Binding-site contacts:
Ligand atom C18 contacts residue TRP220 of chain 1.A at 3.9 Å (hydrophobic).
Ligand atom O15 contacts residue TRP21 of chain 1.A at 3.3 Å.
Ligand atom C11 contacts residue NAP1 of chain 1.B at 3.5 Å.
Ligand atom C11 contacts residue TYR49 of chain 1.A at 3.8 Å (hydrophobic).
Ligand atom C11 contacts residue HIS111 of chain 1.A at 3.2 Å.
Ligand atom O12 contacts residue TRP112 of chain 1.A at 3.1 Å (h-bond).
Ligand atom C8 contacts residue TRP21 of chain 1.A at 3.5 Å (hydrophobic).
Ligand atom O27 contacts residue VAL48 of chain 1.A at 3.6 Å.
Ligand atom O27 contacts residue TYR49 of chain 1.A at 3.6 Å.
Ligand atom C21 contacts residue TRP220 of chain 1.A at 3.7 Å (hydrophobic).
Ligand atom C22 contacts residue SER303 of chain 1.A at 3.3 Å.
Ligand atom O27 contacts residue TRP21 of chain 1.A at 3.2 Å (h-bond).
Ligand atom O25 contacts residue TRP220 of chain 1.A at 3.4 Å.
Ligand atom O24 contacts residue LEU301 of chain 1.A at 3.6 Å.
Ligand atom O15 contacts residue CYS299 of chain 1.A at 3.5 Å (h-bond).
Ligand atom O13 contacts residue HIS111 of chain 1.A at 2.7 Å (h-bond).
Ligand atom O15 contacts residue TRP220 of chain 1.A at 2.8 Å.
Ligand atom N9 contacts residue TRP21 of chain 1.A at 3.7 Å.
Ligand atom C19 contacts residue TRP220 of chain 1.A at 3.4 Å (hydrophobic).
Ligand atom O16 contacts residue TRP112 of chain 1.A at 3.5 Å.
Ligand atom C10 contacts residue NAP1 of chain 1.B at 3.7 Å.
Ligand atom O13 contacts residue TYR49 of chain 1.A at 2.6 Å (h-bond).
Ligand atom O23 contacts residue PHE123 of chain 1.A at 3.3 Å.
Ligand atom O13 contacts residue NAP1 of chain 1.B at 3.0 Å.
Ligand atom C5 contacts residue VAL48 of chain 1.A at 3.8 Å (hydrophobic).
Ligand atom C4 contacts residue VAL48 of chain 1.A at 3.7 Å (hydrophobic).
Ligand atom C10 contacts residue TRP21 of chain 1.A at 3.5 Å (hydrophobic).
Ligand atom C18 contacts residue PHE123 of chain 1.A at 3.6 Å (hydrophobic).
Ligand atom C26 contacts residue PHE123 of chain 1.A at 3.3 Å (hydrophobic).
Ligand atom C2 contacts residue PHE123 of chain 1.A at 3.8 Å (hydrophobic).
Ligand atom O24 contacts residue SER303 of chain 1.A at 2.9 Å (h-bond).
Ligand atom C1 contacts residue PHE123 of chain 1.A at 3.4 Å (hydrophobic).
Ligand atom O12 contacts residue HIS111 of chain 1.A at 2.9 Å (h-bond).
Ligand atom O23 contacts residue SER303 of chain 1.A at 2.5 Å (h-bond).
Ligand atom O12 contacts residue NAP1 of chain 1.B at 3.6 Å.
Ligand atom O24 contacts residue LEU302 of chain 1.A at 3.1 Å (h-bond).
Ligand atom O12 contacts residue TRP80 of chain 1.A at 3.8 Å.
Ligand atom O20 contacts residue TRP220 of chain 1.A at 3.5 Å.
Ligand atom S14 contacts residue TRP220 of chain 1.A at 3.9 Å.
Ligand atom C6 contacts residue PHE123 of chain 1.A at 3.8 Å (hydrophobic).

Sequence of chain 1.A:
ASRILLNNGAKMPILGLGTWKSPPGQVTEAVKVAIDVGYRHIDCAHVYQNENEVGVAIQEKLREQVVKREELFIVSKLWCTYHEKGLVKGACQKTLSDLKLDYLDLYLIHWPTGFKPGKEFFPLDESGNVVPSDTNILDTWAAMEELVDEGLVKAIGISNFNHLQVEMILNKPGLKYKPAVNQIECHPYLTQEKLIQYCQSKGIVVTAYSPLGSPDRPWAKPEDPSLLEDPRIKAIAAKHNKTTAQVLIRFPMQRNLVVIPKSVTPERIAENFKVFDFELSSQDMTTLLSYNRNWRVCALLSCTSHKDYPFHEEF

A protein and the small-molecule ligand that binds it are described below.
Small molecule (SMILES): O=C(O)COC(=O)c1cc2ccccc2c2c1S(=O)(=O)N(CC(=O)O)C2=O